Sequence of chain 2.A:
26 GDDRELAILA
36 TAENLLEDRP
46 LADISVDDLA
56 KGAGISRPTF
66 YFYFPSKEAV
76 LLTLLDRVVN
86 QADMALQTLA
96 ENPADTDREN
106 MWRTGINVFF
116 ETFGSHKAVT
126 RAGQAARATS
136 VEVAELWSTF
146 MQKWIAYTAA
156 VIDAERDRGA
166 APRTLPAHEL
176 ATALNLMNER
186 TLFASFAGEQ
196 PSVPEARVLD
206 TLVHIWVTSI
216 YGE

A small-molecule ligand and the protein it binds are described below.
Small molecule (SMILES): Clc1ccc(Nc2nc(-c3ccccn3)cs2)nc1

Binding-site contacts:
Ligand atom C03 contacts residue TYR152 of chain 2.A at 3.3 Å (hydrophobic).
Ligand atom N04 contacts residue TYR152 of chain 2.A at 3.8 Å.
Ligand atom N04 contacts residue THR153 of chain 2.A at 3.2 Å (h-bond).
Ligand atom C13 contacts residue PHE114 of chain 2.A at 4.0 Å (hydrophobic).
Ligand atom C17 contacts residue PHE114 of chain 2.A at 3.4 Å (hydrophobic).
Ligand atom C03 contacts residue THR153 of chain 2.A at 3.9 Å.
Ligand atom C06 contacts residue GLY110 of chain 2.A at 3.6 Å.
Ligand atom C15 contacts residue MET146 of chain 2.A at 3.6 Å (hydrophobic).
Ligand atom C14 contacts residue ASN180 of chain 2.A at 3.1 Å.
Ligand atom C14 contacts residue TRP149 of chain 2.A at 3.7 Å (hydrophobic).
Ligand atom C14 contacts residue PHE114 of chain 2.A at 4.0 Å (hydrophobic).
Ligand atom S09 contacts residue TRP211 of chain 2.A at 4.0 Å.
Ligand atom C01 contacts residue TRP107 of chain 2.A at 3.8 Å (hydrophobic).
Ligand atom C08 contacts residue GLY110 of chain 2.A at 3.4 Å.
Ligand atom C10 contacts residue ASN180 of chain 2.A at 3.7 Å.
Ligand atom C02 contacts residue TYR152 of chain 2.A at 3.4 Å (hydrophobic).
Ligand atom S09 contacts residue ILE111 of chain 2.A at 3.6 Å.
Ligand atom C10 contacts residue TRP211 of chain 2.A at 3.6 Å (hydrophobic).
Ligand atom C03 contacts residue TRP107 of chain 2.A at 3.6 Å (hydrophobic).
Ligand atom C07 contacts residue TRP211 of chain 2.A at 3.7 Å (hydrophobic).
Ligand atom C02 contacts residue VAL156 of chain 2.A at 4.0 Å (hydrophobic).
Ligand atom N12 contacts residue ASN180 of chain 2.A at 2.5 Å (h-bond).
Ligand atom N18 contacts residue PHE114 of chain 2.A at 3.5 Å.
Ligand atom N18 contacts residue ASN183 of chain 2.A at 3.5 Å (h-bond).
Ligand atom C08 contacts residue ILE111 of chain 2.A at 3.3 Å (hydrophobic).
Ligand atom CL1 contacts residue GLU184 of chain 2.A at 3.8 Å.
Ligand atom C17 contacts residue LEU187 of chain 2.A at 3.9 Å (hydrophobic).
Ligand atom C16 contacts residue PHE114 of chain 2.A at 3.7 Å (hydrophobic).
Ligand atom CL1 contacts residue PHE188 of chain 2.A at 3.6 Å.
Ligand atom C17 contacts residue ASN183 of chain 2.A at 3.5 Å.
Ligand atom S09 contacts residue ASN183 of chain 2.A at 3.5 Å (h-bond).
Ligand atom N11 contacts residue TRP211 of chain 2.A at 3.5 Å.
Ligand atom C08 contacts residue TRP211 of chain 2.A at 4.0 Å (hydrophobic).
Ligand atom C15 contacts residue TRP149 of chain 2.A at 3.8 Å (hydrophobic).
Ligand atom C10 contacts residue PHE114 of chain 2.A at 3.6 Å (hydrophobic).
Ligand atom C13 contacts residue ASN180 of chain 2.A at 3.2 Å.
Ligand atom N04 contacts residue TRP107 of chain 2.A at 4.0 Å.
Ligand atom C02 contacts residue TRP107 of chain 2.A at 3.6 Å (hydrophobic).
Ligand atom N11 contacts residue THR153 of chain 2.A at 3.5 Å (h-bond).
Ligand atom S09 contacts residue PHE114 of chain 2.A at 3.5 Å.